Binding-site contacts:
Ligand atom C5 contacts residue TRP93 of chain 1.A at 3.6 Å (hydrophobic).
Ligand atom C5 contacts residue ASP127 of chain 1.B at 3.7 Å.
Ligand atom C5 contacts residue GLY92 of chain 1.B at 3.7 Å.
Ligand atom C4 contacts residue ALA89 of chain 1.B at 3.2 Å (hydrophobic).
Ligand atom C1 contacts residue TRP93 of chain 1.A at 3.6 Å (hydrophobic).
Ligand atom O contacts residue GLY92 of chain 1.A at 3.5 Å (h-bond).
Ligand atom S contacts residue ASP127 of chain 1.B at 3.2 Å (salt-bridge).
Ligand atom C2 contacts residue GLY92 of chain 1.A at 4.0 Å.
Ligand atom O contacts residue ASP127 of chain 1.A at 3.3 Å (salt-bridge).
Ligand atom C3 contacts residue ALA89 of chain 1.A at 3.4 Å (hydrophobic).
Ligand atom N contacts residue TRP93 of chain 1.A at 3.9 Å.
Ligand atom C6 contacts residue GLY92 of chain 1.B at 3.4 Å.
Ligand atom C1 contacts residue GLY92 of chain 1.A at 3.4 Å.
Ligand atom N contacts residue LEU131 of chain 1.B at 3.2 Å (h-bond).
Ligand atom C6 contacts residue ASP127 of chain 1.B at 3.3 Å.
Ligand atom S contacts residue ASN96 of chain 1.B at 3.3 Å (h-bond).
Ligand atom C3 contacts residue TRP93 of chain 1.B at 3.9 Å (hydrophobic).
Ligand atom C contacts residue LEU131 of chain 1.A at 3.5 Å (hydrophobic).
Ligand atom N contacts residue VAL130 of chain 1.B at 3.6 Å.
Ligand atom N contacts residue ASP127 of chain 1.B at 3.3 Å (salt-bridge).
Ligand atom O contacts residue ASN96 of chain 1.A at 3.9 Å.
Ligand atom C contacts residue TRP93 of chain 1.A at 3.9 Å (hydrophobic).
Ligand atom C2 contacts residue TRP93 of chain 1.B at 3.9 Å (hydrophobic).
Ligand atom S contacts residue ASN96 of chain 1.A at 3.4 Å (h-bond).
Ligand atom C contacts residue GLY92 of chain 1.A at 3.3 Å.
Ligand atom O contacts residue TRP93 of chain 1.B at 3.9 Å.
Ligand atom C6 contacts residue TRP93 of chain 1.A at 3.7 Å (hydrophobic).
Ligand atom C3 contacts residue ALA89 of chain 1.B at 3.5 Å (hydrophobic).
Ligand atom C2 contacts residue TRP93 of chain 1.A at 3.7 Å (hydrophobic).
Ligand atom C4 contacts residue GLY92 of chain 1.B at 3.7 Å.
Ligand atom C contacts residue ALA89 of chain 1.A at 3.7 Å (hydrophobic).
Ligand atom C4 contacts residue TRP93 of chain 1.B at 3.3 Å (hydrophobic).
Ligand atom C5 contacts residue TRP93 of chain 1.B at 3.6 Å (hydrophobic).
Ligand atom N contacts residue GLY92 of chain 1.B at 3.5 Å (h-bond).
Ligand atom S contacts residue TRP93 of chain 1.B at 4.0 Å.
Ligand atom S contacts residue TRP93 of chain 1.A at 4.0 Å.
Ligand atom C3 contacts residue TRP93 of chain 1.A at 3.8 Å (hydrophobic).
Ligand atom C1 contacts residue TRP93 of chain 1.B at 3.7 Å (hydrophobic).
Ligand atom C6 contacts residue TRP93 of chain 1.B at 3.8 Å (hydrophobic).
Ligand atom S contacts residue ASP127 of chain 1.A at 3.4 Å (salt-bridge).

Sequence of chain 1.B:
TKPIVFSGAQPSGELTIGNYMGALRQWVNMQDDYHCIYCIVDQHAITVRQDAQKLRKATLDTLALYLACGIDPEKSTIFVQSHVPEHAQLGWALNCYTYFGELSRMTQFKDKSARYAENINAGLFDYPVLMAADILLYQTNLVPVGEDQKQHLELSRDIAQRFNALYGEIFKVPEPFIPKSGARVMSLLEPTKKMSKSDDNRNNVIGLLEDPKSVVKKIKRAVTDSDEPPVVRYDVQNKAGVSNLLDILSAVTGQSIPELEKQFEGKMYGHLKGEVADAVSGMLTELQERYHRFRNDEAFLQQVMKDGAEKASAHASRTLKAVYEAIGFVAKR

A protein and the small-molecule ligand that binds it are described below.
Small molecule (SMILES): CC(=O)c1ccc(C#N)s1

Sequence of chain 1.A:
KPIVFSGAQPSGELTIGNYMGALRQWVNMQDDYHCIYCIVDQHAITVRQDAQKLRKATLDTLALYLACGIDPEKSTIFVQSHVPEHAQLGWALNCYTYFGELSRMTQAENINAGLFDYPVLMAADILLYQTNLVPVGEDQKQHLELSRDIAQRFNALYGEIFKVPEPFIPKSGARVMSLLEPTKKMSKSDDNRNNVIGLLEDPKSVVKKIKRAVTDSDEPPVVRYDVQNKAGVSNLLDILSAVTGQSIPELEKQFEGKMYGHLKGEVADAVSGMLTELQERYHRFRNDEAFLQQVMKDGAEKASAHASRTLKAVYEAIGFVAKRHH